Sequence of chain 5.A:
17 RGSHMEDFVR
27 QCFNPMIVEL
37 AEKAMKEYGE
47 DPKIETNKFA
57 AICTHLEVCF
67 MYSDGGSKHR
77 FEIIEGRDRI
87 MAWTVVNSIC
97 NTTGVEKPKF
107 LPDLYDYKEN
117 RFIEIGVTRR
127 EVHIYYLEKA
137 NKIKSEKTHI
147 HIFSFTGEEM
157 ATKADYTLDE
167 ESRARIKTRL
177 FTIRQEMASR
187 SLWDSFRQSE

This small molecule binds to this protein.
Small molecule (SMILES): COc1cc(CCNC(=O)c2nc(-c3ccccc3C)[nH]c(=O)c2O)ccn1

Binding-site contacts:
Ligand atom O15 contacts residue MN1 of chain 5.B at 2.4 Å.
Ligand atom N16 contacts residue TYR131 of chain 5.A at 3.5 Å (h-bond).
Ligand atom C05 contacts residue TYR44 of chain 5.A at 3.6 Å (hydrophobic).
Ligand atom N28 contacts residue ILE58 of chain 5.A at 3.4 Å.
Ligand atom C14 contacts residue TYR131 of chain 5.A at 3.9 Å (hydrophobic).
Ligand atom C14 contacts residue GLU120 of chain 5.A at 3.9 Å.
Ligand atom C12 contacts residue HIS61 of chain 5.A at 3.4 Å.
Ligand atom O15 contacts residue GLU120 of chain 5.A at 3.4 Å (salt-bridge).
Ligand atom O13 contacts residue MN1 of chain 5.B at 1.8 Å.
Ligand atom C22 contacts residue SO41 of chain 5.I at 3.4 Å.
Ligand atom C14 contacts residue ILE121 of chain 5.A at 3.9 Å (hydrophobic).
Ligand atom O10 contacts residue GLU81 of chain 5.A at 3.2 Å (salt-bridge).
Ligand atom O15 contacts residue TYR131 of chain 5.A at 3.7 Å.
Ligand atom C06 contacts residue TYR44 of chain 5.A at 3.2 Å (hydrophobic).
Ligand atom C09 contacts residue MN1 of chain 5.C at 2.7 Å.
Ligand atom O13 contacts residue ASP109 of chain 5.A at 3.0 Å (salt-bridge).
Ligand atom O13 contacts residue HIS61 of chain 5.A at 3.1 Å (h-bond).
Ligand atom C21 contacts residue LYS54 of chain 5.A at 3.8 Å.
Ligand atom O15 contacts residue HIS61 of chain 5.A at 3.0 Å (h-bond).
Ligand atom O10 contacts residue ASP109 of chain 5.A at 3.8 Å.
Ligand atom C04 contacts residue TYR44 of chain 5.A at 3.4 Å (hydrophobic).
Ligand atom O13 contacts residue ILE121 of chain 5.A at 3.8 Å.
Ligand atom C12 contacts residue MN1 of chain 5.B at 2.7 Å.
Ligand atom C12 contacts residue MN1 of chain 5.C at 3.4 Å.
Ligand atom O15 contacts residue ILE121 of chain 5.A at 2.9 Å (h-bond).
Ligand atom C12 contacts residue GLU120 of chain 5.A at 3.6 Å.
Ligand atom O02 contacts residue TYR44 of chain 5.A at 3.6 Å.
Ligand atom C11 contacts residue MN1 of chain 5.C at 3.5 Å.
Ligand atom N08 contacts residue MN1 of chain 5.C at 3.7 Å.
Ligand atom C27 contacts residue ILE58 of chain 5.A at 3.4 Å (hydrophobic).
Ligand atom C14 contacts residue MN1 of chain 5.B at 2.9 Å.
Ligand atom C07 contacts residue MN1 of chain 5.C at 3.9 Å.
Ligand atom C22 contacts residue LYS54 of chain 5.A at 3.9 Å.
Ligand atom C21 contacts residue SO41 of chain 5.I at 3.5 Å.
Ligand atom O13 contacts residue MN1 of chain 5.C at 2.6 Å.
Ligand atom O10 contacts residue MN1 of chain 5.C at 1.8 Å.
Ligand atom C03 contacts residue TYR44 of chain 5.A at 3.9 Å (hydrophobic).
Ligand atom C14 contacts residue HIS61 of chain 5.A at 3.4 Å.
Ligand atom O13 contacts residue GLU120 of chain 5.A at 2.7 Å (salt-bridge).
Ligand atom C09 contacts residue GLU81 of chain 5.A at 3.6 Å.